Binding-site contacts:
Ligand atom C contacts residue CYS146 of chain 2.A at 1.9 Å (hydrophobic).
Ligand atom CAA contacts residue HIS42 of chain 2.A at 3.4 Å.
Ligand atom CAF contacts residue THR26 of chain 2.A at 3.6 Å.
Ligand atom CBK contacts residue MET166 of chain 2.A at 3.6 Å (hydrophobic).
Ligand atom FBN contacts residue THR191 of chain 2.A at 2.8 Å.
Ligand atom CD1 contacts residue ASN143 of chain 2.A at 3.5 Å.
Ligand atom OBO contacts residue THR191 of chain 2.A at 3.6 Å.
Ligand atom CAQ contacts residue GLU167 of chain 2.A at 3.6 Å.
Ligand atom FBN contacts residue ARG189 of chain 2.A at 3.5 Å.
Ligand atom O contacts residue GLY144 of chain 2.A at 3.4 Å (h-bond).
Ligand atom CA contacts residue CYS146 of chain 2.A at 2.8 Å (hydrophobic).
Ligand atom FBM contacts residue MET166 of chain 2.A at 3.2 Å.
Ligand atom SAG contacts residue HIS42 of chain 2.A at 3.1 Å (h-bond).
Ligand atom NAR contacts residue GLU167 of chain 2.A at 3.3 Å (salt-bridge).
Ligand atom OBH contacts residue MET166 of chain 2.A at 3.2 Å.
Ligand atom CBD contacts residue MET166 of chain 2.A at 3.3 Å (hydrophobic).
Ligand atom FBM contacts residue LEU168 of chain 2.A at 3.1 Å.
Ligand atom N contacts residue CYS146 of chain 2.A at 3.1 Å (h-bond).
Ligand atom CAW contacts residue HIS165 of chain 2.A at 3.5 Å.
Ligand atom FBL contacts residue PRO169 of chain 2.A at 3.5 Å.
Ligand atom O contacts residue SER145 of chain 2.A at 3.5 Å (h-bond).
Ligand atom CBQ contacts residue GLU167 of chain 2.A at 3.1 Å.
Ligand atom CAA contacts residue THR26 of chain 2.A at 3.5 Å.
Ligand atom OAT contacts residue HIS164 of chain 2.A at 2.7 Å (h-bond).
Ligand atom OBH contacts residue GLU167 of chain 2.A at 2.9 Å (salt-bridge).
Ligand atom OBO contacts residue GLN190 of chain 2.A at 3.3 Å.
Ligand atom FBL contacts residue THR191 of chain 2.A at 3.2 Å.
Ligand atom FBM contacts residue GLU167 of chain 2.A at 2.9 Å.
Ligand atom CAH contacts residue CYS146 of chain 2.A at 2.5 Å (hydrophobic).
Ligand atom SAG contacts residue CYS146 of chain 2.A at 3.0 Å (h-bond).
Ligand atom FBN contacts residue GLN193 of chain 2.A at 2.9 Å.
Ligand atom CAB contacts residue HIS42 of chain 2.A at 3.2 Å.
Ligand atom FBN contacts residue MET166 of chain 2.A at 3.1 Å.
Ligand atom CBK contacts residue THR191 of chain 2.A at 3.5 Å.
Ligand atom CBE contacts residue HIS42 of chain 2.A at 3.5 Å.
Ligand atom CAF contacts residue MET50 of chain 2.A at 3.6 Å (hydrophobic).
Ligand atom NBI contacts residue GLU167 of chain 2.A at 2.8 Å (salt-bridge).
Ligand atom CB contacts residue CYS146 of chain 2.A at 3.2 Å (hydrophobic).
Ligand atom N contacts residue HIS165 of chain 2.A at 3.1 Å (h-bond).
Ligand atom O contacts residue CYS146 of chain 2.A at 2.4 Å (h-bond).

This small molecule binds to this protein.
Small molecule (SMILES): CC(C)(C)[C@H](NC(=O)C(F)(F)F)C(=O)N1C[C@H]2[C@@H]([C@H]1C(=S)N[C@@H](C[C@@H]1CCNC1=O)C(=O)c1nc3c(F)cccc3s1)C2(C)C

Sequence of chain 2.A:
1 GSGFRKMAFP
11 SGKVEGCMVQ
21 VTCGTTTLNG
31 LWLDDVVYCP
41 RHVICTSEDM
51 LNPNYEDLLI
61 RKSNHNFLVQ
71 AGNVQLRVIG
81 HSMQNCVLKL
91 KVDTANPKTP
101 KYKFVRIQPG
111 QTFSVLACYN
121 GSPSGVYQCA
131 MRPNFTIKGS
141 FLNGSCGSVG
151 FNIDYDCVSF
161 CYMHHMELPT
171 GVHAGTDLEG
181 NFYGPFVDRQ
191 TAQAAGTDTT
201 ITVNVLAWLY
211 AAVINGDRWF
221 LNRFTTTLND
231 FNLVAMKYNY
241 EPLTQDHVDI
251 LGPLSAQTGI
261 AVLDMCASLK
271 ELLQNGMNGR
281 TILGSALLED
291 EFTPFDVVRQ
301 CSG